This small molecule binds to this protein.
Small molecule (SMILES): CC(=O)N[C@@H]1[C@@H](O)[C@H](O)[C@@H](CO)O[C@H]1O

Binding-site contacts:
Ligand atom C8 contacts residue ASN356 of chain 1.A at 4.3 Å.
Ligand atom O7 contacts residue ASN356 of chain 1.A at 3.4 Å (h-bond).
Ligand atom C1 contacts residue ASN356 of chain 1.A at 1.5 Å.
Ligand atom C4 contacts residue ASN356 of chain 1.A at 4.4 Å.
Ligand atom C7 contacts residue ASN356 of chain 1.A at 3.5 Å.
Ligand atom O5 contacts residue ASN356 of chain 1.A at 2.5 Å (h-bond).
Ligand atom N2 contacts residue ASN356 of chain 1.A at 2.9 Å (h-bond).
Ligand atom C2 contacts residue ASN356 of chain 1.A at 2.5 Å.
Ligand atom C5 contacts residue ASN356 of chain 1.A at 3.9 Å.
Ligand atom C3 contacts residue ASN356 of chain 1.A at 3.9 Å.

Sequence of chain 1.A:
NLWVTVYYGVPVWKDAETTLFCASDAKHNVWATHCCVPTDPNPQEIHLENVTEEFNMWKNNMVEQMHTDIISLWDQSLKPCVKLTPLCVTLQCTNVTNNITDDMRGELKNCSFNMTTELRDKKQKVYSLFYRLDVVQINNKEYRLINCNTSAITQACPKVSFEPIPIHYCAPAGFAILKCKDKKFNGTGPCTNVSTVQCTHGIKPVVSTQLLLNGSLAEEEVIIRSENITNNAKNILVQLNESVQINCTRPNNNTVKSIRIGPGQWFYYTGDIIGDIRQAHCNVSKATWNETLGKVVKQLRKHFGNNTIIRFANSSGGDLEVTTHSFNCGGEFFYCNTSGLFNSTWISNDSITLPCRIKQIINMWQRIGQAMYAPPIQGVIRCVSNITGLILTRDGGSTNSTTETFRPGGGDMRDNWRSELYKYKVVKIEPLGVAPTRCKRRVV